Sequence of chain 1.E:
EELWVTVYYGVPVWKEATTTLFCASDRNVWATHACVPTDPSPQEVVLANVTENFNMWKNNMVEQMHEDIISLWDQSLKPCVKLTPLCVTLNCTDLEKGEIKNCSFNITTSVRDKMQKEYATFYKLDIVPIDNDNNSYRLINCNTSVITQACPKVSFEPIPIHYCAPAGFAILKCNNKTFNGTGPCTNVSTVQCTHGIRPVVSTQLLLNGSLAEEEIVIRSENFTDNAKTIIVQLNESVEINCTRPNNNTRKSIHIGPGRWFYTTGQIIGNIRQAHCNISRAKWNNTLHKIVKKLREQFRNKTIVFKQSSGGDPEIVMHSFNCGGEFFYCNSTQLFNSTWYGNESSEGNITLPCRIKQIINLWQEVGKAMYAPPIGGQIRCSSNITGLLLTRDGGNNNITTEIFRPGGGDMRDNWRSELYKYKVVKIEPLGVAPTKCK

The small molecule below binds the protein below.
Small molecule (SMILES): CC(=O)N[C@@H]1[C@@H](O)[C@H](O)[C@@H](CO)O[C@H]1O

Binding-site contacts:
Ligand atom C3 contacts residue TYR373 of chain 1.E at 4.3 Å (hydrophobic).
Ligand atom C2 contacts residue TYR373 of chain 1.E at 4.1 Å (hydrophobic).
Ligand atom O7 contacts residue ASN375 of chain 1.E at 3.9 Å.
Ligand atom C8 contacts residue THR335 of chain 1.E at 4.5 Å.
Ligand atom C2 contacts residue ASN375 of chain 1.E at 2.6 Å.
Ligand atom C7 contacts residue ASN375 of chain 1.E at 3.6 Å.
Ligand atom O3 contacts residue TYR373 of chain 1.E at 3.2 Å.
Ligand atom C1 contacts residue ASN375 of chain 1.E at 1.5 Å.
Ligand atom N2 contacts residue TYR373 of chain 1.E at 3.6 Å.
Ligand atom C7 contacts residue TYR373 of chain 1.E at 4.1 Å (hydrophobic).
Ligand atom C3 contacts residue ASN375 of chain 1.E at 4.0 Å.
Ligand atom O5 contacts residue ASN375 of chain 1.E at 2.5 Å (h-bond).
Ligand atom C4 contacts residue ASN375 of chain 1.E at 4.5 Å.
Ligand atom C8 contacts residue TYR373 of chain 1.E at 4.3 Å (hydrophobic).
Ligand atom C8 contacts residue GLY374 of chain 1.E at 3.8 Å.
Ligand atom N2 contacts residue ASN375 of chain 1.E at 3.0 Å (h-bond).
Ligand atom C5 contacts residue ASN375 of chain 1.E at 3.9 Å.